Sequence of chain 3.B:
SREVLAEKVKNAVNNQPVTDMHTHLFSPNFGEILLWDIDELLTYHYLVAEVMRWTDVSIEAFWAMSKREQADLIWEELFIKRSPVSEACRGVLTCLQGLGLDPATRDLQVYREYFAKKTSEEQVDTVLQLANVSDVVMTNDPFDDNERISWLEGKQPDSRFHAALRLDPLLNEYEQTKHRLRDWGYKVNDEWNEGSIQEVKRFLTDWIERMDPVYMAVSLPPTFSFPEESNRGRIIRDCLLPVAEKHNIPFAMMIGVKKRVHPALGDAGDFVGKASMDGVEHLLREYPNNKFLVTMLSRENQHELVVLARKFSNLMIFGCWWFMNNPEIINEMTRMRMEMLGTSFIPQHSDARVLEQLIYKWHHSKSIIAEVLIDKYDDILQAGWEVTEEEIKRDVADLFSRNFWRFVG

Binding-site contacts:
Ligand atom O3 contacts residue ARG357 of chain 3.B at 3.1 Å (salt-bridge).
Ligand atom O5 contacts residue TYR50 of chain 3.B at 3.7 Å.
Ligand atom O2 contacts residue TRP325 of chain 3.B at 2.9 Å (h-bond).
Ligand atom C2 contacts residue ZN1 of chain 3.J at 3.1 Å.
Ligand atom O6 contacts residue TYR50 of chain 3.B at 2.8 Å (h-bond).
Ligand atom O1B contacts residue ARG170 of chain 3.B at 3.4 Å (salt-bridge).
Ligand atom N6 contacts residue ASP355 of chain 3.B at 3.2 Å (salt-bridge).
Ligand atom C1 contacts residue ZN1 of chain 3.J at 3.1 Å.
Ligand atom O1A contacts residue ZN1 of chain 3.J at 2.3 Å.
Ligand atom C3 contacts residue ARG357 of chain 3.B at 3.9 Å.
Ligand atom O6 contacts residue TRP325 of chain 3.B at 3.8 Å.
Ligand atom O2 contacts residue ZN1 of chain 3.J at 2.1 Å.
Ligand atom C4 contacts residue ARG357 of chain 3.B at 3.9 Å.
Ligand atom C1 contacts residue HIS28 of chain 3.B at 3.9 Å.
Ligand atom N6 contacts residue ZN1 of chain 3.J at 3.9 Å.
Ligand atom C4 contacts residue TRP326 of chain 3.B at 3.7 Å (hydrophobic).
Ligand atom O1A contacts residue MET258 of chain 3.B at 3.9 Å.
Ligand atom O4 contacts residue ARG357 of chain 3.B at 3.1 Å (salt-bridge).
Ligand atom O4 contacts residue HIS49 of chain 3.B at 3.1 Å (h-bond).
Ligand atom O6 contacts residue ASP355 of chain 3.B at 3.6 Å (salt-bridge).
Ligand atom O2 contacts residue ASP355 of chain 3.B at 2.9 Å (salt-bridge).
Ligand atom O5 contacts residue HIS49 of chain 3.B at 2.8 Å (h-bond).
Ligand atom C5 contacts residue ARG357 of chain 3.B at 3.5 Å.
Ligand atom O1A contacts residue ARG170 of chain 3.B at 2.6 Å (salt-bridge).
Ligand atom O1A contacts residue HIS26 of chain 3.B at 3.4 Å (h-bond).
Ligand atom O5 contacts residue ARG357 of chain 3.B at 2.6 Å (salt-bridge).
Ligand atom C2 contacts residue HIS28 of chain 3.B at 4.0 Å.
Ligand atom O3 contacts residue HIS28 of chain 3.B at 2.9 Å (h-bond).
Ligand atom O2 contacts residue HIS28 of chain 3.B at 3.5 Å (h-bond).
Ligand atom C3 contacts residue ZN1 of chain 3.J at 3.8 Å.
Ligand atom N6 contacts residue TYR50 of chain 3.B at 3.5 Å (h-bond).
Ligand atom O4 contacts residue TRP326 of chain 3.B at 3.5 Å.
Ligand atom C2 contacts residue TRP325 of chain 3.B at 3.6 Å (hydrophobic).
Ligand atom C4 contacts residue HIS49 of chain 3.B at 3.9 Å.
Ligand atom C2 contacts residue TRP326 of chain 3.B at 4.0 Å (hydrophobic).
Ligand atom O3 contacts residue ZN1 of chain 3.J at 3.4 Å.
Ligand atom C1 contacts residue ARG170 of chain 3.B at 3.4 Å.
Ligand atom O6 contacts residue TRP326 of chain 3.B at 3.3 Å.
Ligand atom O1A contacts residue HIS28 of chain 3.B at 3.1 Å (h-bond).
Ligand atom C5 contacts residue HIS49 of chain 3.B at 3.6 Å.

This protein binds this small molecule.
Small molecule (SMILES): O=C(O)[C@@H](O)[C@H](O)[C@H](O)C(=O)NO